The protein below binds the small molecule below.
Small molecule (SMILES): COc1cc(Cc2cnc(N)nc2N)c2c(c1OC)O[C@H](C1CC1)C=C2

Sequence of chain 1.A:
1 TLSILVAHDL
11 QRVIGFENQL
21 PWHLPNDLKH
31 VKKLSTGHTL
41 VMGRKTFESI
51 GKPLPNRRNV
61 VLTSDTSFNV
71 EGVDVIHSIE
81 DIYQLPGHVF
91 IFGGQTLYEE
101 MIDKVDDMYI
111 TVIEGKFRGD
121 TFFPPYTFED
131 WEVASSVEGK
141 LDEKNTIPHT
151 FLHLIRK

Binding-site contacts:
Ligand atom C20 contacts residue NDP1 of chain 1.B at 3.3 Å.
Ligand atom N5 contacts residue VAL6 of chain 1.A at 3.6 Å.
Ligand atom N2 contacts residue NDP1 of chain 1.B at 3.7 Å.
Ligand atom N7 contacts residue NDP1 of chain 1.B at 3.8 Å.
Ligand atom C9 contacts residue PHE92 of chain 1.A at 3.5 Å (hydrophobic).
Ligand atom C18 contacts residue LEU20 of chain 1.A at 3.8 Å (hydrophobic).
Ligand atom O13 contacts residue LEU28 of chain 1.A at 3.3 Å.
Ligand atom C3 contacts residue NDP1 of chain 1.B at 3.4 Å.
Ligand atom C3 contacts residue ASP27 of chain 1.A at 3.3 Å.
Ligand atom C6 contacts residue NDP1 of chain 1.B at 3.4 Å.
Ligand atom N7 contacts residue TYR98 of chain 1.A at 3.7 Å.
Ligand atom N2 contacts residue VAL31 of chain 1.A at 3.7 Å.
Ligand atom N2 contacts residue ASP27 of chain 1.A at 3.1 Å (salt-bridge).
Ligand atom C14 contacts residue LEU28 of chain 1.A at 3.4 Å (hydrophobic).
Ligand atom C1 contacts residue VAL31 of chain 1.A at 3.9 Å (hydrophobic).
Ligand atom N4 contacts residue ASP27 of chain 1.A at 2.6 Å (salt-bridge).
Ligand atom C27 contacts residue PHE92 of chain 1.A at 3.9 Å (hydrophobic).
Ligand atom C9 contacts residue NDP1 of chain 1.B at 3.6 Å.
Ligand atom N4 contacts residue THR111 of chain 1.A at 3.7 Å.
Ligand atom C21 contacts residue NDP1 of chain 1.B at 3.8 Å.
Ligand atom N7 contacts residue PHE92 of chain 1.A at 2.9 Å (h-bond).
Ligand atom N4 contacts residue VAL6 of chain 1.A at 3.4 Å.
Ligand atom C3 contacts residue VAL31 of chain 1.A at 3.6 Å (hydrophobic).
Ligand atom C12 contacts residue LEU28 of chain 1.A at 3.9 Å (hydrophobic).
Ligand atom N4 contacts residue ALA7 of chain 1.A at 3.0 Å (h-bond).
Ligand atom N5 contacts residue NDP1 of chain 1.B at 3.2 Å (h-bond).
Ligand atom C25 contacts residue LEU54 of chain 1.A at 3.0 Å (hydrophobic).
Ligand atom C24 contacts residue LEU54 of chain 1.A at 3.8 Å (hydrophobic).
Ligand atom O19 contacts residue LEU20 of chain 1.A at 3.8 Å.
Ligand atom C6 contacts residue LEU5 of chain 1.A at 3.6 Å (hydrophobic).
Ligand atom C15 contacts residue LEU20 of chain 1.A at 3.9 Å (hydrophobic).
Ligand atom C3 contacts residue ALA7 of chain 1.A at 3.5 Å (hydrophobic).
Ligand atom C8 contacts residue NDP1 of chain 1.B at 3.7 Å.
Ligand atom N5 contacts residue VAL31 of chain 1.A at 3.7 Å.
Ligand atom N7 contacts residue LEU5 of chain 1.A at 2.9 Å (h-bond).
Ligand atom C28 contacts residue LEU28 of chain 1.A at 3.3 Å (hydrophobic).
Ligand atom N5 contacts residue ALA7 of chain 1.A at 3.7 Å.
Ligand atom C27 contacts residue LEU28 of chain 1.A at 3.5 Å (hydrophobic).
Ligand atom C20 contacts residue SER49 of chain 1.A at 3.9 Å.
Ligand atom N5 contacts residue LEU5 of chain 1.A at 3.5 Å (h-bond).